The protein below binds the small molecule below.
Small molecule (SMILES): O=C(O)c1ccc2[nH]c(-c3ccc(OC[C@@H](O)COc4ccc(-c5nc6ccc(C(=O)O)cc6[nH]5)cc4)cc3)nc2c1

Sequence of chain 4.A:
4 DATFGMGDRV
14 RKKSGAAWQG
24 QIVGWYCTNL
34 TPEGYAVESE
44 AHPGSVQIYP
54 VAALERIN

Sequence of chain 3.A:
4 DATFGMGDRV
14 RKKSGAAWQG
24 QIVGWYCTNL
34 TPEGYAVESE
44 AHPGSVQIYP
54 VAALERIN

Sequence of chain 1.A:
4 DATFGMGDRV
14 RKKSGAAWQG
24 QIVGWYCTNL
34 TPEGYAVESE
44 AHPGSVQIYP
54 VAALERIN

Binding-site contacts:
Ligand atom O24 contacts residue GLN50 of chain 3.A at 2.9 Å (h-bond).
Ligand atom O19 contacts residue ILE51 of chain 1.A at 3.0 Å (h-bond).
Ligand atom C18 contacts residue LBA1 of chain 3.B at 1.3 Å.
Ligand atom O24 contacts residue LBA1 of chain 3.B at 0.7 Å.
Ligand atom C18 contacts residue ILE51 of chain 1.A at 3.0 Å (hydrophobic).
Ligand atom O22 contacts residue LBA1 of chain 3.B at 2.0 Å (h-bond).
Ligand atom C21 contacts residue GLN50 of chain 1.A at 3.7 Å.
Ligand atom O22 contacts residue GLN50 of chain 1.A at 3.4 Å (h-bond).
Ligand atom O22 contacts residue GLN50 of chain 4.A at 4.3 Å.
Ligand atom C23 contacts residue ILE51 of chain 3.A at 3.4 Å (hydrophobic).
Ligand atom C23 contacts residue ILE51 of chain 1.A at 4.0 Å (hydrophobic).
Ligand atom C18 contacts residue GLN50 of chain 1.A at 2.5 Å.
Ligand atom O19 contacts residue VAL49 of chain 1.A at 4.4 Å.
Ligand atom O24 contacts residue VAL49 of chain 3.A at 4.0 Å.
Ligand atom C21 contacts residue LBA1 of chain 3.B at 1.0 Å.
Ligand atom O22 contacts residue VAL49 of chain 1.A at 3.5 Å (h-bond).
Ligand atom C20 contacts residue ILE51 of chain 1.A at 3.0 Å (hydrophobic).
Ligand atom O24 contacts residue ILE51 of chain 3.A at 3.4 Å (h-bond).
Ligand atom C23 contacts residue VAL49 of chain 3.A at 4.3 Å (hydrophobic).
Ligand atom C25 contacts residue LBA1 of chain 3.B at 0.8 Å.
Ligand atom O19 contacts residue LBA1 of chain 3.B at 0.8 Å.
Ligand atom O19 contacts residue GLN50 of chain 1.A at 2.1 Å (h-bond).
Ligand atom C20 contacts residue VAL49 of chain 1.A at 4.4 Å (hydrophobic).
Ligand atom C18 contacts residue TYR52 of chain 1.A at 4.1 Å (hydrophobic).
Ligand atom C23 contacts residue GLN50 of chain 3.A at 4.2 Å.
Ligand atom C20 contacts residue LBA1 of chain 3.B at 0.7 Å.
Ligand atom C25 contacts residue ILE51 of chain 3.A at 2.9 Å (hydrophobic).
Ligand atom C25 contacts residue GLN50 of chain 3.A at 2.9 Å.
Ligand atom C21 contacts residue ILE51 of chain 1.A at 4.2 Å (hydrophobic).
Ligand atom C20 contacts residue GLN50 of chain 1.A at 3.4 Å.
Ligand atom C23 contacts residue LBA1 of chain 3.B at 1.0 Å.
Ligand atom C21 contacts residue VAL49 of chain 1.A at 4.4 Å (hydrophobic).